Binding-site contacts:
Ligand atom C7 contacts residue SER161 of chain 1.D at 3.5 Å.
Ligand atom C7 contacts residue ASN159 of chain 1.D at 3.6 Å.
Ligand atom O5 contacts residue VAL155 of chain 1.D at 4.5 Å.
Ligand atom O7 contacts residue ASN159 of chain 1.D at 3.8 Å.
Ligand atom C8 contacts residue SER161 of chain 1.D at 3.2 Å.
Ligand atom C2 contacts residue ASN159 of chain 1.D at 2.6 Å.
Ligand atom C2 contacts residue SER161 of chain 1.D at 3.9 Å.
Ligand atom N2 contacts residue SER161 of chain 1.D at 2.8 Å (h-bond).
Ligand atom N2 contacts residue ASN159 of chain 1.D at 3.1 Å (h-bond).
Ligand atom C6 contacts residue SER156 of chain 1.D at 4.5 Å.
Ligand atom C3 contacts residue SER161 of chain 1.D at 4.2 Å.
Ligand atom O6 contacts residue VAL155 of chain 1.D at 4.5 Å.
Ligand atom C1 contacts residue SER161 of chain 1.D at 4.1 Å.
Ligand atom C1 contacts residue ASN159 of chain 1.D at 1.4 Å.
Ligand atom O5 contacts residue SER156 of chain 1.D at 3.5 Å.
Ligand atom C6 contacts residue VAL155 of chain 1.D at 3.8 Å (hydrophobic).
Ligand atom C4 contacts residue ASN159 of chain 1.D at 4.3 Å.
Ligand atom C1 contacts residue SER156 of chain 1.D at 3.9 Å.
Ligand atom O6 contacts residue SER156 of chain 1.D at 3.8 Å.
Ligand atom C5 contacts residue VAL155 of chain 1.D at 3.7 Å (hydrophobic).
Ligand atom O5 contacts residue ASN159 of chain 1.D at 2.4 Å (h-bond).
Ligand atom C5 contacts residue SER156 of chain 1.D at 4.3 Å.
Ligand atom C3 contacts residue ASN159 of chain 1.D at 3.9 Å.
Ligand atom C5 contacts residue ASN159 of chain 1.D at 3.7 Å.

This small molecule binds to this protein.
Small molecule (SMILES): CC(=O)N[C@@H]1[C@@H](O)[C@H](O)[C@@H](CO)O[C@H]1O

Sequence of chain 1.D:
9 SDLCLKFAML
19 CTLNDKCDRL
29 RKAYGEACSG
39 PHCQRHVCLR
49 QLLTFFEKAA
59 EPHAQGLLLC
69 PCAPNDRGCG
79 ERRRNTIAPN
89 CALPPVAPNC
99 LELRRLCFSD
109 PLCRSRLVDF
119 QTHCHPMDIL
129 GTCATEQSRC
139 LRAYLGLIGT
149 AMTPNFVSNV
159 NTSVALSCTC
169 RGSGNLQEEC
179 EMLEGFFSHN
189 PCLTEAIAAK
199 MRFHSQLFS